Sequence of chain 1.B:
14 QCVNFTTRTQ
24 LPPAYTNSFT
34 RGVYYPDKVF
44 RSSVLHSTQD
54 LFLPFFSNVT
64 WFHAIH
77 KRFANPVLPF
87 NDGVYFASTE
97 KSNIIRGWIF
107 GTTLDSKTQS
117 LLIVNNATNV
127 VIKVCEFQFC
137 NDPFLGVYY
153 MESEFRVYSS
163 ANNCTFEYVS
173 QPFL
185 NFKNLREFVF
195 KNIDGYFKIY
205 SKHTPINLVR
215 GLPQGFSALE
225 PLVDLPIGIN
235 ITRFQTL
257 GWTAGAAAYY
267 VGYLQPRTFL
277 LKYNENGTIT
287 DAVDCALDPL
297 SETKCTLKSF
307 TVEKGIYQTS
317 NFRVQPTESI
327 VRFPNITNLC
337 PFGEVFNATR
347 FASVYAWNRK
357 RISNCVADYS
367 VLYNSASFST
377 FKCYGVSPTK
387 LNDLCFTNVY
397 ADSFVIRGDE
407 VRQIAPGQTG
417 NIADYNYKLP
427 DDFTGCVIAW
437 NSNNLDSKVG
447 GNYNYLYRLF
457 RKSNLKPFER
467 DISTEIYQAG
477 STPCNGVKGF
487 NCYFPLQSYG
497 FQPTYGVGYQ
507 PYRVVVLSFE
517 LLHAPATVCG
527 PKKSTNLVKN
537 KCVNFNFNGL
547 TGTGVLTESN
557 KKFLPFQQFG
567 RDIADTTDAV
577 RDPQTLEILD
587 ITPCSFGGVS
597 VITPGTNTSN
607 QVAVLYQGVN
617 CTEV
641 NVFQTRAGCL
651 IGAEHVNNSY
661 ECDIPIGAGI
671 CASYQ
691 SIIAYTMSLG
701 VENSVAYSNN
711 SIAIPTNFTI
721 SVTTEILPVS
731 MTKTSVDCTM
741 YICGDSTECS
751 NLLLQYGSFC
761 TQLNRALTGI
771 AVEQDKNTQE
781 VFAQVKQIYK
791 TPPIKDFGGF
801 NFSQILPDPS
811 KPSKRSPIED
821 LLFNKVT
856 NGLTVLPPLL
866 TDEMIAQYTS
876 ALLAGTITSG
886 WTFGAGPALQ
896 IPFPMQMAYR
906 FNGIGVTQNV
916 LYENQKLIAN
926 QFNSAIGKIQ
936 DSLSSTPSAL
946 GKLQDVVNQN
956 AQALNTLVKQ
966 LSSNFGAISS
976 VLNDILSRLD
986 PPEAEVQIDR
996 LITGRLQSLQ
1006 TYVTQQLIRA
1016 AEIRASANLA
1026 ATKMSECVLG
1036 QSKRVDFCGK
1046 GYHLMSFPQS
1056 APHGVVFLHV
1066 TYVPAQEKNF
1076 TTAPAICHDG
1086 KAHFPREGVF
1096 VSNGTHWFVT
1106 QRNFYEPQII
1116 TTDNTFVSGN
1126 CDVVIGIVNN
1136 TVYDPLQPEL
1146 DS

Binding-site contacts:
Ligand atom C1 contacts residue ASN165 of chain 1.B at 1.4 Å.
Ligand atom C5 contacts residue ASN165 of chain 1.B at 3.7 Å.
Ligand atom O6 contacts residue ASN165 of chain 1.B at 4.1 Å.
Ligand atom C5 contacts residue ASN164 of chain 1.B at 4.4 Å.
Ligand atom O7 contacts residue ASN165 of chain 1.B at 4.2 Å.
Ligand atom C3 contacts residue ASN165 of chain 1.B at 3.8 Å.
Ligand atom O5 contacts residue ASN164 of chain 1.B at 3.9 Å.
Ligand atom C2 contacts residue ASN165 of chain 1.B at 2.5 Å.
Ligand atom N2 contacts residue ASN165 of chain 1.B at 2.9 Å (h-bond).
Ligand atom C4 contacts residue ASN165 of chain 1.B at 4.3 Å.
Ligand atom C1 contacts residue GLU132 of chain 1.B at 3.8 Å.
Ligand atom C6 contacts residue ASN164 of chain 1.B at 3.5 Å.
Ligand atom O6 contacts residue ASN164 of chain 1.B at 3.2 Å.
Ligand atom O5 contacts residue ASN165 of chain 1.B at 2.4 Å (h-bond).
Ligand atom C7 contacts residue ASN165 of chain 1.B at 3.8 Å.

This small molecule binds to this protein.
Small molecule (SMILES): CC(=O)N[C@@H]1[C@@H](O)[C@H](O)[C@@H](CO)O[C@H]1O